This small molecule binds to this protein.
Small molecule (SMILES): Cc1cc(-c2noc(C(F)(F)F)n2)ccc1OCCCc1cc(C(=O)N(C)C)no1

Sequence of chain 6.A:
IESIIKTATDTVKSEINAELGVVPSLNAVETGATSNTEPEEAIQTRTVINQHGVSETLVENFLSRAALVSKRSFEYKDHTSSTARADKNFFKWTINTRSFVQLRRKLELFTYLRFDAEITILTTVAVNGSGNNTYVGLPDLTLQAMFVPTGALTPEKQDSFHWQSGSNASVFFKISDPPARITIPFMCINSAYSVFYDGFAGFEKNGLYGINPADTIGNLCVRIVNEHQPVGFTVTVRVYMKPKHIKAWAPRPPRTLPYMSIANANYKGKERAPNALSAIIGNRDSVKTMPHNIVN

Binding-site contacts:
Ligand atom N19 contacts residue LEU220 of chain 6.A at 3.1 Å.
Ligand atom F26 contacts residue ALA145 of chain 6.A at 2.9 Å.
Ligand atom F26 contacts residue MET146 of chain 6.A at 3.2 Å.
Ligand atom C07 contacts residue TYR193 of chain 6.A at 3.6 Å (hydrophobic).
Ligand atom C12 contacts residue ILE119 of chain 6.A at 3.4 Å (hydrophobic).
Ligand atom C22 contacts residue PHE147 of chain 6.A at 3.8 Å (hydrophobic).
Ligand atom N20 contacts residue ILE182 of chain 6.A at 3.3 Å.
Ligand atom C22 contacts residue ALA169 of chain 6.A at 3.5 Å (hydrophobic).
Ligand atom C21 contacts residue PHE147 of chain 6.A at 3.8 Å (hydrophobic).
Ligand atom C08 contacts residue MET241 of chain 6.A at 3.6 Å (hydrophobic).
Ligand atom F25 contacts residue VAL171 of chain 6.A at 3.1 Å.
Ligand atom F24 contacts residue ILE182 of chain 6.A at 3.6 Å.
Ligand atom F24 contacts residue ALA169 of chain 6.A at 3.3 Å.
Ligand atom N20 contacts residue PHE147 of chain 6.A at 3.4 Å.
Ligand atom C14 contacts residue ILE119 of chain 6.A at 3.6 Å (hydrophobic).
Ligand atom C16 contacts residue ILE184 of chain 6.A at 3.2 Å (hydrophobic).
Ligand atom F26 contacts residue PHE147 of chain 6.A at 2.6 Å.
Ligand atom O10 contacts residue ILE95 of chain 6.A at 3.3 Å.
Ligand atom O01 contacts residue THR97 of chain 6.A at 3.6 Å.
Ligand atom C17 contacts residue ILE184 of chain 6.A at 3.4 Å (hydrophobic).
Ligand atom C30 contacts residue PHE115 of chain 6.A at 3.6 Å (hydrophobic).
Ligand atom C29 contacts residue SER194 of chain 6.A at 3.5 Å.
Ligand atom C04 contacts residue TYR193 of chain 6.A at 3.8 Å (hydrophobic).
Ligand atom F25 contacts residue ALA145 of chain 6.A at 3.0 Å.
Ligand atom C30 contacts residue TYR193 of chain 6.A at 3.8 Å (hydrophobic).
Ligand atom N28 contacts residue TYR193 of chain 6.A at 3.4 Å.
Ligand atom C06 contacts residue TYR193 of chain 6.A at 3.8 Å (hydrophobic).
Ligand atom C21 contacts residue ILE182 of chain 6.A at 3.4 Å (hydrophobic).
Ligand atom C22 contacts residue ALA145 of chain 6.A at 3.6 Å (hydrophobic).
Ligand atom N02 contacts residue PHE115 of chain 6.A at 3.6 Å.
Ligand atom O01 contacts residue PHE115 of chain 6.A at 3.5 Å.
Ligand atom F26 contacts residue ALA169 of chain 6.A at 2.5 Å.
Ligand atom C29 contacts residue TYR193 of chain 6.A at 3.5 Å (hydrophobic).
Ligand atom N02 contacts residue THR97 of chain 6.A at 3.4 Å.
Ligand atom O23 contacts residue LEU220 of chain 6.A at 3.2 Å.
Ligand atom C13 contacts residue ILE119 of chain 6.A at 3.4 Å (hydrophobic).
Ligand atom N20 contacts residue ILE184 of chain 6.A at 3.8 Å.
Ligand atom C05 contacts residue TYR193 of chain 6.A at 3.3 Å (hydrophobic).
Ligand atom C08 contacts residue ALA117 of chain 6.A at 3.8 Å (hydrophobic).
Ligand atom C29 contacts residue VAL195 of chain 6.A at 3.4 Å (hydrophobic).

Sequence of chain 6.B:
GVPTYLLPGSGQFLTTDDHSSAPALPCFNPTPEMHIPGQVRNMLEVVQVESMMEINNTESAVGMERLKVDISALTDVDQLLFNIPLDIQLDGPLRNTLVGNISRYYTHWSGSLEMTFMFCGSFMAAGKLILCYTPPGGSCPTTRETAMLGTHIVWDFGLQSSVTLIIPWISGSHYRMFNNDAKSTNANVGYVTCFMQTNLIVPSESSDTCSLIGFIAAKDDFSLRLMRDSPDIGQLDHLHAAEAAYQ